This protein binds this small molecule.
Small molecule (SMILES): O=C(Cc1ccccc1)N1CCC(c2nc(-c3cccs3)no2)CC1

Sequence of chain 2.A:
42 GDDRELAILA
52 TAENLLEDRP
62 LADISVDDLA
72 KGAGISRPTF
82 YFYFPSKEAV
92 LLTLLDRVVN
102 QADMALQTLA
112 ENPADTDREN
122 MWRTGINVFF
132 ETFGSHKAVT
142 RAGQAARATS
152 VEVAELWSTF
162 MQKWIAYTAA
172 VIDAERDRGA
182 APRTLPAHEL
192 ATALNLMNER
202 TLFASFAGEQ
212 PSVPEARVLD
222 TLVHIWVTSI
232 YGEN

Binding-site contacts:
Ligand atom C41 contacts residue PHE204 of chain 2.A at 3.8 Å (hydrophobic).
Ligand atom C10 contacts residue GLY126 of chain 2.A at 3.6 Å.
Ligand atom C04 contacts residue ASN199 of chain 2.A at 3.7 Å.
Ligand atom C39 contacts residue GLU200 of chain 2.A at 3.6 Å.
Ligand atom C01 contacts residue PHE130 of chain 2.A at 3.8 Å (hydrophobic).
Ligand atom C39 contacts residue ASN196 of chain 2.A at 3.7 Å.
Ligand atom C27 contacts residue MET122 of chain 2.A at 3.4 Å (hydrophobic).
Ligand atom C18 contacts residue ASN196 of chain 2.A at 3.4 Å.
Ligand atom C07 contacts residue ILE127 of chain 2.A at 3.7 Å (hydrophobic).
Ligand atom N05 contacts residue PHE130 of chain 2.A at 3.5 Å.
Ligand atom C41 contacts residue GLU200 of chain 2.A at 3.4 Å.
Ligand atom C37 contacts residue ASN196 of chain 2.A at 3.7 Å.
Ligand atom O22 contacts residue TRP123 of chain 2.A at 3.7 Å.
Ligand atom C43 contacts residue LEU203 of chain 2.A at 3.8 Å (hydrophobic).
Ligand atom N05 contacts residue ASN196 of chain 2.A at 3.7 Å.
Ligand atom C10 contacts residue ILE127 of chain 2.A at 3.7 Å (hydrophobic).
Ligand atom N23 contacts residue VAL172 of chain 2.A at 3.5 Å.
Ligand atom N23 contacts residue TYR168 of chain 2.A at 3.1 Å.
Ligand atom C07 contacts residue TRP227 of chain 2.A at 3.6 Å (hydrophobic).
Ligand atom N25 contacts residue GLY126 of chain 2.A at 3.8 Å.
Ligand atom C13 contacts residue THR169 of chain 2.A at 3.5 Å.
Ligand atom S33 contacts residue TYR168 of chain 2.A at 3.6 Å.
Ligand atom C39 contacts residue MET162 of chain 2.A at 3.4 Å (hydrophobic).
Ligand atom C27 contacts residue GLY126 of chain 2.A at 3.7 Å.
Ligand atom O06 contacts residue ASN199 of chain 2.A at 2.9 Å (h-bond).
Ligand atom O06 contacts residue PHE130 of chain 2.A at 3.6 Å.
Ligand atom C21 contacts residue TRP123 of chain 2.A at 3.7 Å (hydrophobic).
Ligand atom C43 contacts residue PHE134 of chain 2.A at 3.7 Å (hydrophobic).
Ligand atom C18 contacts residue PHE130 of chain 2.A at 3.6 Å (hydrophobic).
Ligand atom C04 contacts residue ASN196 of chain 2.A at 3.7 Å.
Ligand atom C01 contacts residue ASN196 of chain 2.A at 3.2 Å.
Ligand atom C34 contacts residue PHE130 of chain 2.A at 3.5 Å (hydrophobic).
Ligand atom C04 contacts residue PHE130 of chain 2.A at 3.4 Å (hydrophobic).
Ligand atom C18 contacts residue THR169 of chain 2.A at 3.8 Å.
Ligand atom O22 contacts residue TYR168 of chain 2.A at 3.5 Å.
Ligand atom C37 contacts residue MET162 of chain 2.A at 3.6 Å (hydrophobic).
Ligand atom O22 contacts residue THR169 of chain 2.A at 3.6 Å.
Ligand atom C15 contacts residue THR169 of chain 2.A at 3.5 Å.
Ligand atom C29 contacts residue MET122 of chain 2.A at 3.4 Å (hydrophobic).
Ligand atom N25 contacts residue LEU107 of chain 2.A at 3.8 Å.